Sequence of chain 1.A:
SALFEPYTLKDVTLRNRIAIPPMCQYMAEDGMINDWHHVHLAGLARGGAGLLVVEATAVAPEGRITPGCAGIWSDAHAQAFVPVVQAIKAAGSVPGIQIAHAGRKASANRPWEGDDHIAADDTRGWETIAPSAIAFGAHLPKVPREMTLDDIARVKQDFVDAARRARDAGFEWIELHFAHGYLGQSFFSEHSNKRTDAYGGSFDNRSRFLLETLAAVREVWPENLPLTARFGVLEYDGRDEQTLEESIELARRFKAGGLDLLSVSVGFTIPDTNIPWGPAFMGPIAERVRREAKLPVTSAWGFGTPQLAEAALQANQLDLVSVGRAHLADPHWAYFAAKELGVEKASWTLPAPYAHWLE

Binding-site contacts:
Ligand atom C5 contacts residue FMN1 of chain 2.J at 3.9 Å.
Ligand atom O2 contacts residue TYR182 of chain 2.A at 4.0 Å.
Ligand atom C2 contacts residue FMN1 of chain 2.J at 3.6 Å.
Ligand atom C6 contacts residue TYR26 of chain 2.A at 4.4 Å (hydrophobic).
Ligand atom C9 contacts residue TYR182 of chain 2.A at 4.5 Å (hydrophobic).
Ligand atom O1 contacts residue TYR182 of chain 2.A at 3.0 Å.
Ligand atom C5 contacts residue TRP357 of chain 1.A at 4.0 Å (hydrophobic).
Ligand atom C5 contacts residue TYR26 of chain 2.A at 3.2 Å (hydrophobic).
Ligand atom C2 contacts residue CYS24 of chain 2.A at 4.1 Å (hydrophobic).
Ligand atom C3 contacts residue TYR182 of chain 2.A at 3.7 Å (hydrophobic).
Ligand atom C4 contacts residue FMN1 of chain 2.J at 3.7 Å.
Ligand atom C4 contacts residue TYR182 of chain 2.A at 4.4 Å (hydrophobic).
Ligand atom C6 contacts residue FMN1 of chain 2.J at 3.9 Å.
Ligand atom C7 contacts residue TRP357 of chain 1.A at 4.4 Å (hydrophobic).
Ligand atom C1 contacts residue FMN1 of chain 2.J at 3.5 Å.
Ligand atom C1 contacts residue HIS177 of chain 2.A at 4.1 Å.
Ligand atom C3 contacts residue TYR26 of chain 2.A at 3.4 Å (hydrophobic).
Ligand atom O2 contacts residue FMN1 of chain 2.J at 3.3 Å.
Ligand atom C3 contacts residue CYS24 of chain 2.A at 4.0 Å (hydrophobic).
Ligand atom C2 contacts residue ILE65 of chain 2.A at 3.6 Å (hydrophobic).
Ligand atom C1 contacts residue HIS180 of chain 2.A at 3.5 Å.
Ligand atom C6 contacts residue TRP357 of chain 1.A at 3.5 Å (hydrophobic).
Ligand atom O2 contacts residue HIS180 of chain 2.A at 3.3 Å (h-bond).
Ligand atom O1 contacts residue HIS180 of chain 2.A at 2.8 Å (h-bond).
Ligand atom C8 contacts residue FMN1 of chain 2.J at 3.6 Å.
Ligand atom C4 contacts residue TYR26 of chain 2.A at 3.7 Å (hydrophobic).
Ligand atom O1 contacts residue FMN1 of chain 2.J at 3.2 Å.
Ligand atom C3 contacts residue FMN1 of chain 2.J at 3.7 Å.
Ligand atom C2 contacts residue TYR182 of chain 2.A at 3.1 Å (hydrophobic).
Ligand atom C9 contacts residue FMN1 of chain 2.J at 3.5 Å.
Ligand atom C3 contacts residue ILE65 of chain 2.A at 4.0 Å (hydrophobic).
Ligand atom C7 contacts residue FMN1 of chain 2.J at 3.7 Å.
Ligand atom C1 contacts residue TYR182 of chain 2.A at 3.3 Å (hydrophobic).
Ligand atom O1 contacts residue HIS177 of chain 2.A at 2.9 Å (h-bond).

Sequence of chain 2.A:
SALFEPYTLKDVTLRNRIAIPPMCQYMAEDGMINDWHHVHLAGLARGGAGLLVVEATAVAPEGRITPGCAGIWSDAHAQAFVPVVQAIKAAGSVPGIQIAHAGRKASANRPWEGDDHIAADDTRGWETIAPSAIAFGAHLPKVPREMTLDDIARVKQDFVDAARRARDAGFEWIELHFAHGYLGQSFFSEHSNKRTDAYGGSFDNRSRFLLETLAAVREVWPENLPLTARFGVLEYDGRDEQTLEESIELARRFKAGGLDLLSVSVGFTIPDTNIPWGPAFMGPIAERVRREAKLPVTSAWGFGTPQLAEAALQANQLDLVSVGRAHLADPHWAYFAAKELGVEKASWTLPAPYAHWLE

This protein binds this small molecule.
Small molecule (SMILES): O=c1ccc2ccccc2o1